Sequence of chain 3.A:
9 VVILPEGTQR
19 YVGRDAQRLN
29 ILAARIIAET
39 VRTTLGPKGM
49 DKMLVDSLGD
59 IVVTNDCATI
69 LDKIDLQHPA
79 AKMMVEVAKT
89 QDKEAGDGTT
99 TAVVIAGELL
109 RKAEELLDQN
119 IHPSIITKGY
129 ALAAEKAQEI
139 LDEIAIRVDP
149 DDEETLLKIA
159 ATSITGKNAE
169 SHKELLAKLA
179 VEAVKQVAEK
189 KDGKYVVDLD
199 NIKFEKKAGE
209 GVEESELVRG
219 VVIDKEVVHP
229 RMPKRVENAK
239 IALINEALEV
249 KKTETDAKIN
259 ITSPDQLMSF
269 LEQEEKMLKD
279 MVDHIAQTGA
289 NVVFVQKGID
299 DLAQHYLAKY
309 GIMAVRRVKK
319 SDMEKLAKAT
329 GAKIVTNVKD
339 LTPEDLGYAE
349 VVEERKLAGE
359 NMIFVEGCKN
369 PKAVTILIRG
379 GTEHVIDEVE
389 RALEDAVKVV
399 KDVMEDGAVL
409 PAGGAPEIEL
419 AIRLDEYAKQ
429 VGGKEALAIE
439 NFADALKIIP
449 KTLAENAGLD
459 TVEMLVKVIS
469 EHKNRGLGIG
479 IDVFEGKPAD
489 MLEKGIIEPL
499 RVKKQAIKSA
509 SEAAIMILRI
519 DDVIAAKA

Binding-site contacts:
Ligand atom O1G contacts residue THR97 of chain 3.A at 3.3 Å (h-bond).
Ligand atom O3A contacts residue LEU43 of chain 3.A at 3.4 Å.
Ligand atom C4 contacts residue PRO45 of chain 3.A at 3.6 Å (hydrophobic).
Ligand atom O5' contacts residue GLY44 of chain 3.A at 2.9 Å (h-bond).
Ligand atom O2A contacts residue MG1 of chain 3.E at 2.1 Å.
Ligand atom O2' contacts residue GLU496 of chain 3.A at 2.8 Å (salt-bridge).
Ligand atom N6 contacts residue ILE494 of chain 3.A at 3.4 Å.
Ligand atom PG contacts residue MG1 of chain 3.E at 3.6 Å.
Ligand atom O3G contacts residue MG1 of chain 3.E at 2.1 Å.
Ligand atom N3B contacts residue THR98 of chain 3.A at 2.9 Å (h-bond).
Ligand atom O2B contacts residue LEU43 of chain 3.A at 3.5 Å.
Ligand atom O2B contacts residue THR99 of chain 3.A at 2.5 Å (h-bond).
Ligand atom C5 contacts residue PRO45 of chain 3.A at 3.3 Å (hydrophobic).
Ligand atom O1A contacts residue THR42 of chain 3.A at 2.9 Å (h-bond).
Ligand atom O1B contacts residue MG1 of chain 3.E at 2.8 Å.
Ligand atom PA contacts residue GLY44 of chain 3.A at 3.5 Å.
Ligand atom PB contacts residue GLY96 of chain 3.A at 3.5 Å.
Ligand atom O1A contacts residue GLY44 of chain 3.A at 2.8 Å (h-bond).
Ligand atom N3B contacts residue GLY96 of chain 3.A at 3.3 Å (h-bond).
Ligand atom O4' contacts residue LEU451 of chain 3.A at 3.5 Å.
Ligand atom O1G contacts residue THR98 of chain 3.A at 3.2 Å (h-bond).
Ligand atom O4' contacts residue GLY44 of chain 3.A at 3.5 Å.
Ligand atom PG contacts residue THR97 of chain 3.A at 3.3 Å.
Ligand atom O3G contacts residue ASP95 of chain 3.A at 3.2 Å (salt-bridge).
Ligand atom O5' contacts residue LEU43 of chain 3.A at 3.5 Å.
Ligand atom O3A contacts residue THR98 of chain 3.A at 3.6 Å (h-bond).
Ligand atom O1B contacts residue GLY96 of chain 3.A at 3.0 Å (h-bond).
Ligand atom O2B contacts residue GLY96 of chain 3.A at 3.4 Å.
Ligand atom O1A contacts residue LEU43 of chain 3.A at 3.2 Å.
Ligand atom O2G contacts residue GLY96 of chain 3.A at 3.3 Å (h-bond).
Ligand atom N3 contacts residue GLY411 of chain 3.A at 3.3 Å.
Ligand atom N7 contacts residue THR163 of chain 3.A at 3.4 Å (h-bond).
Ligand atom C6 contacts residue PRO45 of chain 3.A at 3.4 Å (hydrophobic).
Ligand atom O2' contacts residue GLY411 of chain 3.A at 2.8 Å (h-bond).
Ligand atom O2B contacts residue THR98 of chain 3.A at 3.4 Å.
Ligand atom N3B contacts residue THR97 of chain 3.A at 3.0 Å (h-bond).
Ligand atom PA contacts residue MG1 of chain 3.E at 3.4 Å.
Ligand atom O2' contacts residue ALA410 of chain 3.A at 2.9 Å.
Ligand atom C2 contacts residue ILE479 of chain 3.A at 3.4 Å (hydrophobic).
Ligand atom O2G contacts residue THR97 of chain 3.A at 2.6 Å (h-bond).

The small molecule below binds the protein below.
Small molecule (SMILES): Nc1ncnc2c1ncn2[C@@H]1O[C@H](CO[P](=O)(O)O[P](=O)(O)NP(=O)(O)O)[C@@H](O)[C@H]1O